Binding-site contacts:
Ligand atom C1 contacts residue ASN19 of chain 9.BA at 1.6 Å.
Ligand atom N2 contacts residue ASN19 of chain 9.BA at 3.2 Å (h-bond).
Ligand atom C4 contacts residue ASN19 of chain 9.BA at 4.4 Å.
Ligand atom C3 contacts residue ASN19 of chain 9.BA at 4.0 Å.
Ligand atom C5 contacts residue ASN19 of chain 9.BA at 3.5 Å.
Ligand atom C2 contacts residue ASN19 of chain 9.BA at 2.9 Å.
Ligand atom O7 contacts residue ASN19 of chain 9.BA at 4.2 Å.
Ligand atom O5 contacts residue ASN19 of chain 9.BA at 2.5 Å (h-bond).
Ligand atom C7 contacts residue ASN19 of chain 9.BA at 3.8 Å.
Ligand atom C8 contacts residue TYR17 of chain 9.BA at 4.4 Å (hydrophobic).

Sequence of chain 9.BA:
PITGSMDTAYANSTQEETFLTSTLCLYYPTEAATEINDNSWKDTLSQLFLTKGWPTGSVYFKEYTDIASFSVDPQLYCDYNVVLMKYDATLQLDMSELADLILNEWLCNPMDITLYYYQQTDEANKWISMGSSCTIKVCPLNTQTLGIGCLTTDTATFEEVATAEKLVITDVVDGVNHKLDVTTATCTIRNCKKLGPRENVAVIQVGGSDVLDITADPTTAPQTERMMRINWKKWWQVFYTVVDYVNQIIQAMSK

This small molecule binds to this protein.
Small molecule (SMILES): CC(=O)N[C@H]1[C@H](O[C@H]2[C@H](O)[C@@H](NC(C)=O)CO[C@@H]2CO)O[C@H](CO)[C@@H](O)[C@@H]1O